Binding-site contacts:
Ligand atom CK3 contacts residue ASP276 of chain 8.A at 3.4 Å.
Ligand atom CK2 contacts residue CYS195 of chain 8.A at 4.2 Å (hydrophobic).
Ligand atom CK4 contacts residue ARG173 of chain 8.A at 4.1 Å.
Ligand atom CK8 contacts residue HIS194 of chain 8.A at 4.0 Å.
Ligand atom CK5 contacts residue CYS195 of chain 8.A at 4.4 Å (hydrophobic).
Ligand atom CK1 contacts residue CYS195 of chain 8.A at 3.1 Å (hydrophobic).
Ligand atom CK5 contacts residue ARG173 of chain 8.A at 4.3 Å.
Ligand atom OK1 contacts residue HIS194 of chain 8.A at 4.0 Å.
Ligand atom CK4 contacts residue ASP276 of chain 8.A at 3.6 Å.
Ligand atom CK3 contacts residue HIS194 of chain 8.A at 3.6 Å.
Ligand atom CKB contacts residue ASN196 of chain 8.A at 3.9 Å.
Ligand atom CK6 contacts residue CYS195 of chain 8.A at 3.4 Å (hydrophobic).
Ligand atom CK1 contacts residue ASN196 of chain 8.A at 3.4 Å.
Ligand atom CKB contacts residue ALA197 of chain 8.A at 3.7 Å (hydrophobic).
Ligand atom OK2 contacts residue HIS194 of chain 8.A at 3.7 Å.
Ligand atom CK7 contacts residue ASN196 of chain 8.A at 3.8 Å.
Ligand atom CK1 contacts residue HIS194 of chain 8.A at 4.3 Å.
Ligand atom CK9 contacts residue ALA274 of chain 8.A at 4.0 Å (hydrophobic).
Ligand atom CKC contacts residue ASN196 of chain 8.A at 3.7 Å.
Ligand atom OK2 contacts residue ASP276 of chain 8.A at 2.6 Å (salt-bridge).
Ligand atom CK2 contacts residue HIS194 of chain 8.A at 3.9 Å.
Ligand atom CK9 contacts residue ASN196 of chain 8.A at 3.7 Å.
Ligand atom CK7 contacts residue ALA197 of chain 8.A at 4.4 Å (hydrophobic).
Ligand atom CK9 contacts residue ALA197 of chain 8.A at 3.8 Å (hydrophobic).
Ligand atom CK4 contacts residue HIS194 of chain 8.A at 3.9 Å.
Ligand atom CK5 contacts residue GLY171 of chain 8.A at 3.4 Å.
Ligand atom OK1 contacts residue ASP276 of chain 8.A at 3.0 Å (salt-bridge).
Ligand atom CK5 contacts residue HIS194 of chain 8.A at 4.2 Å.
Ligand atom CK6 contacts residue HIS194 of chain 8.A at 4.2 Å.
Ligand atom CKA contacts residue ALA197 of chain 8.A at 3.6 Å (hydrophobic).
Ligand atom CK8 contacts residue ASN196 of chain 8.A at 3.4 Å.
Ligand atom CK2 contacts residue ASN196 of chain 8.A at 4.1 Å.
Ligand atom CK8 contacts residue ALA197 of chain 8.A at 4.3 Å (hydrophobic).
Ligand atom CKA contacts residue ASN196 of chain 8.A at 3.9 Å.
Ligand atom CK6 contacts residue GLY171 of chain 8.A at 3.7 Å.
Ligand atom CK8 contacts residue ALA274 of chain 8.A at 4.1 Å (hydrophobic).
Ligand atom CK6 contacts residue ASN196 of chain 8.A at 4.1 Å.
Ligand atom CKC contacts residue ALA197 of chain 8.A at 4.1 Å (hydrophobic).
Ligand atom OK1 contacts residue ARG173 of chain 8.A at 3.4 Å.
Ligand atom CK9 contacts residue THR273 of chain 8.A at 4.4 Å.

The protein below binds the small molecule below.
Small molecule (SMILES): Oc1cccc(-c2ccccc2)c1O

Sequence of chain 8.A:
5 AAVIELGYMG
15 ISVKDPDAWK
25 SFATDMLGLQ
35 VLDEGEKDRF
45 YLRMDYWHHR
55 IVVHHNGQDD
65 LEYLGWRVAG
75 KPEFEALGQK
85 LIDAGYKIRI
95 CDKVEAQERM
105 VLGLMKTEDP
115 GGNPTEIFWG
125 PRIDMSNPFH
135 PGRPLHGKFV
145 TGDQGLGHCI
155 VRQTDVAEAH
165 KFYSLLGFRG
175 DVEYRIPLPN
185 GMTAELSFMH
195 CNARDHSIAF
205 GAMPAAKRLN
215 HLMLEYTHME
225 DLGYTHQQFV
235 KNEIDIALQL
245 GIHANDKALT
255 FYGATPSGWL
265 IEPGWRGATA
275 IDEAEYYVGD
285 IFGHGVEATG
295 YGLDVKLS